Binding-site contacts:
Ligand atom C6 contacts residue GLN218 of chain 1.A at 4.0 Å.
Ligand atom C4 contacts residue ASN221 of chain 1.A at 4.2 Å.
Ligand atom C2 contacts residue ASN221 of chain 1.A at 2.5 Å.
Ligand atom C5 contacts residue ASN221 of chain 1.A at 3.7 Å.
Ligand atom C6 contacts residue ASN221 of chain 1.A at 4.5 Å.
Ligand atom O6 contacts residue ASN221 of chain 1.A at 4.1 Å.
Ligand atom C7 contacts residue ASN221 of chain 1.A at 4.1 Å.
Ligand atom O5 contacts residue ASN221 of chain 1.A at 2.4 Å (h-bond).
Ligand atom C3 contacts residue ASN221 of chain 1.A at 3.8 Å.
Ligand atom C1 contacts residue ASN221 of chain 1.A at 1.4 Å.
Ligand atom N2 contacts residue ASN221 of chain 1.A at 2.9 Å (h-bond).

Sequence of chain 1.A:
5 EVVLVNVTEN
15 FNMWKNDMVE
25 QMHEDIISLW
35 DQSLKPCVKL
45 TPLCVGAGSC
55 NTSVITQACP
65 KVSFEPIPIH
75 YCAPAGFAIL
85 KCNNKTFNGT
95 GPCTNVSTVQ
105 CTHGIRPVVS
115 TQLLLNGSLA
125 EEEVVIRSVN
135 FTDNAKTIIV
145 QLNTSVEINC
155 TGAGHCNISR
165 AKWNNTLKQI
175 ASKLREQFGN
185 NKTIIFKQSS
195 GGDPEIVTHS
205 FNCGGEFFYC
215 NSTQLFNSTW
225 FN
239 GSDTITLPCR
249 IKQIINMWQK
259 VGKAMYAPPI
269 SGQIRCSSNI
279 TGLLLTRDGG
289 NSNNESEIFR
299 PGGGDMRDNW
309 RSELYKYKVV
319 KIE

This protein binds this small molecule.
Small molecule (SMILES): CC(=O)N[C@@H]1[C@@H](O)[C@H](O)[C@@H](CO)O[C@H]1O